Sequence of chain 1.A:
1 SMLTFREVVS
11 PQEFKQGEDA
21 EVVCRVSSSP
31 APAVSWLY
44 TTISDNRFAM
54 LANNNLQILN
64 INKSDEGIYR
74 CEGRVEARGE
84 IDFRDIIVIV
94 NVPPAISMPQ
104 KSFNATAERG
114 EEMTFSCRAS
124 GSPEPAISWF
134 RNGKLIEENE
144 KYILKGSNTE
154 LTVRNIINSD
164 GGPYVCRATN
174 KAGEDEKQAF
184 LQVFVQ

Binding-site contacts:
Ligand atom C5 contacts residue ASN65 of chain 1.A at 3.9 Å.
Ligand atom C6 contacts residue LYS66 of chain 1.A at 4.2 Å.
Ligand atom C4 contacts residue ASN65 of chain 1.A at 4.5 Å.
Ligand atom N2 contacts residue ASN65 of chain 1.A at 3.3 Å (h-bond).
Ligand atom C1 contacts residue GLN16 of chain 1.A at 4.3 Å.
Ligand atom C6 contacts residue SER67 of chain 1.A at 3.7 Å.
Ligand atom O6 contacts residue LYS66 of chain 1.A at 3.6 Å.
Ligand atom O7 contacts residue SER67 of chain 1.A at 3.6 Å.
Ligand atom O5 contacts residue LYS66 of chain 1.A at 3.8 Å.
Ligand atom C2 contacts residue ASN65 of chain 1.A at 2.8 Å.
Ligand atom O5 contacts residue GLN16 of chain 1.A at 4.4 Å.
Ligand atom C3 contacts residue ASN65 of chain 1.A at 4.2 Å.
Ligand atom C2 contacts residue SER67 of chain 1.A at 4.2 Å.
Ligand atom C5 contacts residue LYS66 of chain 1.A at 4.4 Å.
Ligand atom C5 contacts residue SER67 of chain 1.A at 4.4 Å.
Ligand atom C1 contacts residue ASN65 of chain 1.A at 2.6 Å.
Ligand atom O5 contacts residue ASN65 of chain 1.A at 2.6 Å (h-bond).
Ligand atom C6 contacts residue ASN65 of chain 1.A at 4.4 Å.
Ligand atom O7 contacts residue ASN65 of chain 1.A at 3.0 Å (h-bond).
Ligand atom O5 contacts residue SER67 of chain 1.A at 3.6 Å.
Ligand atom O6 contacts residue SER67 of chain 1.A at 4.3 Å.
Ligand atom C7 contacts residue ASN65 of chain 1.A at 3.4 Å.

A small-molecule ligand and the protein it binds are described below.
Small molecule (SMILES): CC(=O)N[C@@H]1[C@@H](O)[C@H](O)[C@@H](CO)O[C@H]1O